Binding-site contacts:
Ligand atom C7 contacts residue ASN179 of chain 1.B at 3.1 Å.
Ligand atom N2 contacts residue ASN179 of chain 1.B at 2.8 Å (h-bond).
Ligand atom O5 contacts residue ASN179 of chain 1.B at 2.4 Å (h-bond).
Ligand atom O7 contacts residue ASN179 of chain 1.B at 3.0 Å (h-bond).
Ligand atom O7 contacts residue TYR180 of chain 1.B at 3.4 Å.
Ligand atom C2 contacts residue ASN179 of chain 1.B at 2.5 Å.
Ligand atom C1 contacts residue TYR180 of chain 1.B at 4.2 Å (hydrophobic).
Ligand atom O5 contacts residue TYR180 of chain 1.B at 3.6 Å.
Ligand atom C6 contacts residue GLU113 of chain 1.B at 4.2 Å.
Ligand atom C8 contacts residue ASN179 of chain 1.B at 3.7 Å.
Ligand atom C5 contacts residue ASN179 of chain 1.B at 3.7 Å.
Ligand atom C3 contacts residue ASN179 of chain 1.B at 3.8 Å.
Ligand atom C4 contacts residue ASN179 of chain 1.B at 4.2 Å.
Ligand atom C1 contacts residue ASN179 of chain 1.B at 1.4 Å.

Sequence of chain 1.B:
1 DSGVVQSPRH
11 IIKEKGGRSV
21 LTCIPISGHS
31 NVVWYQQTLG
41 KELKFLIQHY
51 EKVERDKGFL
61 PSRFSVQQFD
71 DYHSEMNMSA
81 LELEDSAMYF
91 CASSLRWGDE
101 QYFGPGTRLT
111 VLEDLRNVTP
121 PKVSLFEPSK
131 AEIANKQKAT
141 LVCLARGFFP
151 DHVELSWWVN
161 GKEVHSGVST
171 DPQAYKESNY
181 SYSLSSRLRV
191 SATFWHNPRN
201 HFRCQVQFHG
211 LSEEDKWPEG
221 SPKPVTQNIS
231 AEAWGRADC

This small molecule binds to this protein.
Small molecule (SMILES): CC(=O)N[C@@H]1[C@@H](O)[C@H](O)[C@@H](CO)O[C@H]1O